This small molecule binds to this protein.
Small molecule (SMILES): CC(=O)N[C@@H]1[C@@H](O)[C@H](O)[C@@H](CO)O[C@H]1O

Sequence of chain 1.B:
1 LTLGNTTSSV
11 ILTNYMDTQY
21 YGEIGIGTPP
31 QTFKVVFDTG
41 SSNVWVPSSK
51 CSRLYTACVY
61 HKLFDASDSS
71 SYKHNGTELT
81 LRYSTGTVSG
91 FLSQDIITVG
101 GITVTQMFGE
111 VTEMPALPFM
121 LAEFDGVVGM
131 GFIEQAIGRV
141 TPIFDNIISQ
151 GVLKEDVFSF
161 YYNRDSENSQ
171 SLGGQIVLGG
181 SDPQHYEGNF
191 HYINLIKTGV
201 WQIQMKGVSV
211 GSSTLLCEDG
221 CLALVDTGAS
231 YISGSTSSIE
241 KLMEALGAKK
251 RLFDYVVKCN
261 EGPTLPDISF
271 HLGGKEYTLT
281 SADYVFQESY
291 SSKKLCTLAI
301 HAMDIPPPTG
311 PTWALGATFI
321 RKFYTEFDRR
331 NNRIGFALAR

Binding-site contacts:
Ligand atom C8 contacts residue GLY76 of chain 1.B at 4.0 Å.
Ligand atom O6 contacts residue MET107 of chain 1.B at 4.2 Å.
Ligand atom C5 contacts residue ASN75 of chain 1.B at 3.6 Å.
Ligand atom C1 contacts residue THR77 of chain 1.B at 3.9 Å.
Ligand atom C7 contacts residue GLY76 of chain 1.B at 4.3 Å.
Ligand atom O7 contacts residue ASN75 of chain 1.B at 3.0 Å (h-bond).
Ligand atom O7 contacts residue HIS74 of chain 1.B at 3.7 Å.
Ligand atom O7 contacts residue GLY76 of chain 1.B at 4.3 Å.
Ligand atom N2 contacts residue THR77 of chain 1.B at 4.3 Å.
Ligand atom C4 contacts residue ASN75 of chain 1.B at 4.1 Å.
Ligand atom C8 contacts residue ASN75 of chain 1.B at 4.2 Å.
Ligand atom C3 contacts residue ASN75 of chain 1.B at 3.8 Å.
Ligand atom O5 contacts residue ASN75 of chain 1.B at 2.3 Å (h-bond).
Ligand atom O5 contacts residue MET107 of chain 1.B at 4.4 Å.
Ligand atom C2 contacts residue ASN75 of chain 1.B at 2.4 Å.
Ligand atom C1 contacts residue ASN75 of chain 1.B at 1.4 Å.
Ligand atom N2 contacts residue ASN75 of chain 1.B at 3.0 Å (h-bond).
Ligand atom C7 contacts residue ASN75 of chain 1.B at 3.2 Å.